Sequence of chain 1.UA:
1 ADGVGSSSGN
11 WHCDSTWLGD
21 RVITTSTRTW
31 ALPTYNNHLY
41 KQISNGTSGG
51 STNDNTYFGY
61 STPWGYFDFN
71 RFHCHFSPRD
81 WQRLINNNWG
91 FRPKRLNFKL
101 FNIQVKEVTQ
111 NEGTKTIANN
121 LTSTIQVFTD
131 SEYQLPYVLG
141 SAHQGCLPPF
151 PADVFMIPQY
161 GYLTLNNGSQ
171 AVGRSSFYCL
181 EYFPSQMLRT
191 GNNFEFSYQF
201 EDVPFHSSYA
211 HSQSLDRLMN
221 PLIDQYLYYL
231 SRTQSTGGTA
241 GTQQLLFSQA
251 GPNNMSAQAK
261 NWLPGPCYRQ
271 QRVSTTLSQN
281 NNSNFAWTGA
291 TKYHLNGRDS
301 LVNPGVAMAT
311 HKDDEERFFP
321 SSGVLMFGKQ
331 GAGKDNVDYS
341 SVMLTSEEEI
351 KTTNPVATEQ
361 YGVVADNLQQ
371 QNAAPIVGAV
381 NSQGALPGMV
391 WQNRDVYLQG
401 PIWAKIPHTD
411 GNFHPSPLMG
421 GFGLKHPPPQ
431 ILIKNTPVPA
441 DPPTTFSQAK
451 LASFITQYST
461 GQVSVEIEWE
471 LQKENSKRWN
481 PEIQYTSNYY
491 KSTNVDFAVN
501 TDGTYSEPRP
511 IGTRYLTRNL

The small molecule below binds the protein below.
Small molecule (SMILES): Nc1ncnc2c1ncn2[C@H]1C[C@H](O)[C@@H](COP(=O)(O)O)O1

Binding-site contacts:
Ligand atom N6 contacts residue PHE422 of chain 1.UA at 4.0 Å.
Ligand atom N1 contacts residue VAL203 of chain 1.UA at 3.5 Å.
Ligand atom P contacts residue DC1 of chain 1.WE at 1.6 Å.
Ligand atom OP2 contacts residue DC1 of chain 1.WE at 2.5 Å (h-bond).
Ligand atom C2 contacts residue PRO204 of chain 1.UA at 4.1 Å (hydrophobic).
Ligand atom N1 contacts residue PRO415 of chain 1.UA at 3.7 Å.
Ligand atom C2 contacts residue GLY423 of chain 1.UA at 3.4 Å.
Ligand atom N6 contacts residue GLY423 of chain 1.UA at 3.5 Å (h-bond).
Ligand atom N3 contacts residue PRO415 of chain 1.UA at 3.9 Å.
Ligand atom OP1 contacts residue DC1 of chain 1.WE at 2.5 Å (h-bond).
Ligand atom C4' contacts residue DC1 of chain 1.WE at 3.9 Å.
Ligand atom C5 contacts residue PRO204 of chain 1.UA at 3.8 Å (hydrophobic).
Ligand atom C4 contacts residue PRO415 of chain 1.UA at 3.8 Å (hydrophobic).
Ligand atom N9 contacts residue HIS414 of chain 1.UA at 4.1 Å.
Ligand atom C2 contacts residue PRO415 of chain 1.UA at 3.8 Å (hydrophobic).
Ligand atom C6 contacts residue PRO415 of chain 1.UA at 3.7 Å (hydrophobic).
Ligand atom C2 contacts residue VAL203 of chain 1.UA at 4.1 Å (hydrophobic).
Ligand atom C2' contacts residue HIS414 of chain 1.UA at 3.2 Å.
Ligand atom C6 contacts residue GLY423 of chain 1.UA at 3.9 Å.
Ligand atom O5' contacts residue DC1 of chain 1.WE at 2.5 Å (h-bond).
Ligand atom C8 contacts residue HIS414 of chain 1.UA at 3.0 Å.
Ligand atom C4 contacts residue PRO204 of chain 1.UA at 4.0 Å (hydrophobic).
Ligand atom C5 contacts residue SER416 of chain 1.UA at 3.8 Å.
Ligand atom C2' contacts residue PRO415 of chain 1.UA at 3.8 Å (hydrophobic).
Ligand atom N7 contacts residue PRO204 of chain 1.UA at 4.1 Å.
Ligand atom C5' contacts residue DC1 of chain 1.WE at 3.1 Å.
Ligand atom N7 contacts residue HIS414 of chain 1.UA at 3.6 Å.
Ligand atom N7 contacts residue ASN393 of chain 1.UA at 4.0 Å.
Ligand atom C6 contacts residue VAL203 of chain 1.UA at 4.1 Å (hydrophobic).
Ligand atom N7 contacts residue SER416 of chain 1.UA at 3.3 Å.
Ligand atom N1 contacts residue GLY423 of chain 1.UA at 3.0 Å (h-bond).
Ligand atom N6 contacts residue GLY421 of chain 1.UA at 4.0 Å.
Ligand atom C1' contacts residue PRO415 of chain 1.UA at 3.7 Å (hydrophobic).
Ligand atom N9 contacts residue PRO415 of chain 1.UA at 4.0 Å.
Ligand atom N6 contacts residue SER416 of chain 1.UA at 3.4 Å (h-bond).
Ligand atom O4' contacts residue DC1 of chain 1.WE at 3.9 Å.
Ligand atom C6 contacts residue PRO204 of chain 1.UA at 3.9 Å (hydrophobic).
Ligand atom C6 contacts residue SER416 of chain 1.UA at 4.0 Å.
Ligand atom C5 contacts residue PRO415 of chain 1.UA at 3.7 Å (hydrophobic).
Ligand atom C8 contacts residue SER416 of chain 1.UA at 4.1 Å.